Sequence of chain 1.A:
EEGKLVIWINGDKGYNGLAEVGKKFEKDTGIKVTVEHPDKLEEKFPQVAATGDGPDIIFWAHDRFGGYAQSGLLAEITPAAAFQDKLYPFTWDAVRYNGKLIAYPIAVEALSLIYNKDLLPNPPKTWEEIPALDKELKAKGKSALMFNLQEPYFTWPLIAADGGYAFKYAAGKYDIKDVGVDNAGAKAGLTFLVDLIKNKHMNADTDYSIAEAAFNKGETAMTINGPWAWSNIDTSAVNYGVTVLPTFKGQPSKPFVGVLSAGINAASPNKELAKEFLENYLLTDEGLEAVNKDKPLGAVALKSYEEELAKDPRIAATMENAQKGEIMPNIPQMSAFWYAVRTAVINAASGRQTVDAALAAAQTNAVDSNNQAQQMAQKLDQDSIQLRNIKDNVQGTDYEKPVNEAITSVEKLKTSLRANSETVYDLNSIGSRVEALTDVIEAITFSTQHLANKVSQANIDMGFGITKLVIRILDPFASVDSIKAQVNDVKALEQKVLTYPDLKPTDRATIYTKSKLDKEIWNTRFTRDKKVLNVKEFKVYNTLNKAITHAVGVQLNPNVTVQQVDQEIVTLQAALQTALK

A small-molecule ligand and the protein it binds are described below.
Small molecule (SMILES): OC[C@H]1O[C@H](O[C@H]2[C@H](O)[C@@H](O)[C@@H](O)O[C@@H]2CO)[C@H](O)[C@@H](O)[C@@H]1O

Binding-site contacts:
Ligand atom O3 contacts residue GLU112 of chain 1.A at 3.7 Å.
Ligand atom O2 contacts residue TRP231 of chain 1.A at 3.7 Å.
Ligand atom C4 contacts residue TYR156 of chain 1.A at 3.9 Å (hydrophobic).
Ligand atom C2 contacts residue TRP231 of chain 1.A at 3.4 Å (hydrophobic).
Ligand atom O6 contacts residue GLU154 of chain 1.A at 3.1 Å (salt-bridge).
Ligand atom O3 contacts residue ALA64 of chain 1.A at 3.2 Å.
Ligand atom O3 contacts residue ASP66 of chain 1.A at 2.8 Å (salt-bridge).
Ligand atom C3 contacts residue ASP66 of chain 1.A at 3.6 Å.
Ligand atom O6 contacts residue PRO155 of chain 1.A at 3.2 Å.
Ligand atom C1 contacts residue TYR156 of chain 1.A at 4.0 Å (hydrophobic).
Ligand atom O2 contacts residue ALA64 of chain 1.A at 3.5 Å.
Ligand atom O3 contacts residue TRP63 of chain 1.A at 4.0 Å.
Ligand atom O1 contacts residue ASN13 of chain 1.A at 3.3 Å (h-bond).
Ligand atom C2 contacts residue GLU112 of chain 1.A at 3.5 Å.
Ligand atom O1 contacts residue TRP63 of chain 1.A at 3.8 Å.
Ligand atom O5 contacts residue TRP231 of chain 1.A at 3.7 Å.
Ligand atom C3 contacts residue TRP341 of chain 1.A at 3.8 Å (hydrophobic).
Ligand atom O6 contacts residue PHE157 of chain 1.A at 3.2 Å.
Ligand atom O5 contacts residue TRP341 of chain 1.A at 4.0 Å.
Ligand atom C2 contacts residue TRP341 of chain 1.A at 3.7 Å (hydrophobic).
Ligand atom O2 contacts residue ASP66 of chain 1.A at 2.6 Å (salt-bridge).
Ligand atom O2 contacts residue LYS16 of chain 1.A at 2.6 Å (salt-bridge).
Ligand atom C6 contacts residue PRO155 of chain 1.A at 3.6 Å (hydrophobic).
Ligand atom C1 contacts residue TRP231 of chain 1.A at 3.2 Å (hydrophobic).
Ligand atom C6 contacts residue GLU154 of chain 1.A at 3.1 Å.
Ligand atom C2 contacts residue ASP66 of chain 1.A at 3.4 Å.
Ligand atom O2 contacts residue GLU112 of chain 1.A at 3.4 Å (salt-bridge).
Ligand atom O4 contacts residue ARG67 of chain 1.A at 3.9 Å.
Ligand atom O6 contacts residue TYR156 of chain 1.A at 2.9 Å (h-bond).
Ligand atom O1 contacts residue ASP15 of chain 1.A at 3.7 Å.
Ligand atom C6 contacts residue TRP341 of chain 1.A at 3.8 Å (hydrophobic).
Ligand atom O5 contacts residue TYR156 of chain 1.A at 3.7 Å.
Ligand atom O2 contacts residue TRP63 of chain 1.A at 3.5 Å (h-bond).
Ligand atom C2 contacts residue LYS16 of chain 1.A at 3.9 Å.
Ligand atom C4 contacts residue TRP341 of chain 1.A at 3.4 Å (hydrophobic).
Ligand atom O1 contacts residue LYS16 of chain 1.A at 3.6 Å (salt-bridge).
Ligand atom O3 contacts residue ARG67 of chain 1.A at 3.6 Å.
Ligand atom O4 contacts residue TRP341 of chain 1.A at 3.8 Å.
Ligand atom O3 contacts residue TRP341 of chain 1.A at 3.4 Å.
Ligand atom C6 contacts residue TYR156 of chain 1.A at 3.7 Å (hydrophobic).